The small molecule below binds the protein below.
Small molecule (SMILES): Cc1cc(=O)oc2cc3c([N+](=O)[O-])c(O)ccc3cc12

Sequence of chain 1.A:
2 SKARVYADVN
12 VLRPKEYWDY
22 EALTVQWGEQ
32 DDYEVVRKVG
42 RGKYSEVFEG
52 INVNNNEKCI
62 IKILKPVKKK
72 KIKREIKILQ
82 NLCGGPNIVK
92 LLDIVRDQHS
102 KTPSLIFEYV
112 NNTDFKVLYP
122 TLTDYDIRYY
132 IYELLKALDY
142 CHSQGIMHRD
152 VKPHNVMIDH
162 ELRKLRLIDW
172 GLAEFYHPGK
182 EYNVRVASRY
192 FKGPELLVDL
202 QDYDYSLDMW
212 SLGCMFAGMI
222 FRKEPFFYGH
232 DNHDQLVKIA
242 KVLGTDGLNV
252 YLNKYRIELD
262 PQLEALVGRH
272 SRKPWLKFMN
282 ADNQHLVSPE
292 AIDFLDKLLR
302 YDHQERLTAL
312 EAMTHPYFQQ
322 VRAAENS

Binding-site contacts:
Ligand atom O2 contacts residue LYS63 of chain 1.A at 4.1 Å.
Ligand atom O15 contacts residue ASP170 of chain 1.A at 3.5 Å (salt-bridge).
Ligand atom N1 contacts residue ASP170 of chain 1.A at 3.7 Å.
Ligand atom O15 contacts residue LYS63 of chain 1.A at 3.7 Å.
Ligand atom C1 contacts residue PHE108 of chain 1.A at 3.9 Å (hydrophobic).
Ligand atom C12 contacts residue VAL40 of chain 1.A at 3.5 Å (hydrophobic).
Ligand atom N1 contacts residue ILE169 of chain 1.A at 3.9 Å.
Ligand atom O2 contacts residue ASP170 of chain 1.A at 3.8 Å.
Ligand atom O15 contacts residue PHE108 of chain 1.A at 3.7 Å.
Ligand atom C1 contacts residue ILE169 of chain 1.A at 3.9 Å (hydrophobic).
Ligand atom C17 contacts residue MET158 of chain 1.A at 4.0 Å (hydrophobic).
Ligand atom C5 contacts residue ILE169 of chain 1.A at 3.5 Å (hydrophobic).
Ligand atom C17 contacts residue VAL111 of chain 1.A at 3.6 Å (hydrophobic).
Ligand atom C9 contacts residue MET158 of chain 1.A at 3.8 Å (hydrophobic).
Ligand atom N1 contacts residue LYS63 of chain 1.A at 3.6 Å.
Ligand atom C2 contacts residue LYS63 of chain 1.A at 4.2 Å.
Ligand atom C1 contacts residue VAL90 of chain 1.A at 4.1 Å (hydrophobic).
Ligand atom C7 contacts residue VAL48 of chain 1.A at 3.9 Å (hydrophobic).
Ligand atom C10 contacts residue VAL48 of chain 1.A at 3.9 Å (hydrophobic).
Ligand atom C2 contacts residue ASP170 of chain 1.A at 4.0 Å.
Ligand atom O2 contacts residue ILE169 of chain 1.A at 4.0 Å.
Ligand atom C8 contacts residue ILE169 of chain 1.A at 4.0 Å (hydrophobic).
Ligand atom C14 contacts residue MET158 of chain 1.A at 3.7 Å (hydrophobic).
Ligand atom C13 contacts residue VAL40 of chain 1.A at 3.8 Å (hydrophobic).
Ligand atom C13 contacts residue MET158 of chain 1.A at 4.0 Å (hydrophobic).
Ligand atom C9 contacts residue ILE169 of chain 1.A at 4.1 Å (hydrophobic).
Ligand atom C2 contacts residue PHE108 of chain 1.A at 4.2 Å (hydrophobic).
Ligand atom C9 contacts residue VAL48 of chain 1.A at 4.0 Å (hydrophobic).
Ligand atom O16 contacts residue GLY41 of chain 1.A at 3.7 Å.
Ligand atom C4 contacts residue ILE61 of chain 1.A at 3.9 Å (hydrophobic).
Ligand atom O16 contacts residue VAL40 of chain 1.A at 2.8 Å (h-bond).
Ligand atom O3 contacts residue LYS63 of chain 1.A at 2.6 Å (salt-bridge).
Ligand atom C6 contacts residue ILE169 of chain 1.A at 3.1 Å (hydrophobic).
Ligand atom C6 contacts residue VAL48 of chain 1.A at 4.1 Å (hydrophobic).
Ligand atom C7 contacts residue ILE169 of chain 1.A at 3.3 Å (hydrophobic).
Ligand atom C2 contacts residue ILE169 of chain 1.A at 3.8 Å (hydrophobic).
Ligand atom O3 contacts residue ASP170 of chain 1.A at 3.2 Å.
Ligand atom C3 contacts residue ILE169 of chain 1.A at 3.5 Å (hydrophobic).
Ligand atom C4 contacts residue ILE169 of chain 1.A at 3.9 Å (hydrophobic).
Ligand atom C10 contacts residue ILE169 of chain 1.A at 3.8 Å (hydrophobic).